Sequence of chain 1.A:
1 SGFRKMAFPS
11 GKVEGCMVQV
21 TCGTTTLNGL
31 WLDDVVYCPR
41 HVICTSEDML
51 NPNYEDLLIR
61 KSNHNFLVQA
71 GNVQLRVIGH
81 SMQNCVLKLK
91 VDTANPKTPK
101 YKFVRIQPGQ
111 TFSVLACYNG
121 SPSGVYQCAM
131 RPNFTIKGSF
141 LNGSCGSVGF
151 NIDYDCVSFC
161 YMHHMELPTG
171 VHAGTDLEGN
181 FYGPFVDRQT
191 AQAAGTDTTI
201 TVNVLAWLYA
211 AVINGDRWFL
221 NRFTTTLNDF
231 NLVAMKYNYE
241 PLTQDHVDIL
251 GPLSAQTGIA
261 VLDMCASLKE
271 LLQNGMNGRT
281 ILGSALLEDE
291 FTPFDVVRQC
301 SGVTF

Sequence of chain 1.B:
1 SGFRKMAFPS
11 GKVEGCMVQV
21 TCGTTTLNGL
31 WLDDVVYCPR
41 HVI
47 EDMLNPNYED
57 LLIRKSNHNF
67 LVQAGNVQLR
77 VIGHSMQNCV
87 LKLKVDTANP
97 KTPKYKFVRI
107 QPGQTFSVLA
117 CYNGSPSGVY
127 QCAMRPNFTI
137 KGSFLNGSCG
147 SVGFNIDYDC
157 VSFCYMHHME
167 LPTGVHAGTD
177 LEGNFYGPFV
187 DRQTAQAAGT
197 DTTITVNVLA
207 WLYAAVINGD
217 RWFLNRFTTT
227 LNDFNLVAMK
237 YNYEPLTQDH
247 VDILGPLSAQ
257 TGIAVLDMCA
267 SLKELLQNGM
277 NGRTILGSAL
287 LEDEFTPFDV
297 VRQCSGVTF

A small-molecule ligand and the protein it binds are described below.
Small molecule (SMILES): C[C@@]1(C(=O)Nc2cncc3ccccc23)CNS(=O)(=O)c2ccc(Cl)cc21

Binding-site contacts:
Ligand atom C4 contacts residue MET165 of chain 1.A at 3.8 Å (hydrophobic).
Ligand atom O contacts residue GLN189 of chain 1.A at 3.5 Å.
Ligand atom N2 contacts residue HIS163 of chain 1.A at 2.7 Å (h-bond).
Ligand atom C5 contacts residue ARG188 of chain 1.A at 3.7 Å.
Ligand atom C14 contacts residue PHE140 of chain 1.A at 3.6 Å (hydrophobic).
Ligand atom C6 contacts residue MET49 of chain 1.A at 3.6 Å (hydrophobic).
Ligand atom C12 contacts residue LEU141 of chain 1.A at 3.8 Å (hydrophobic).
Ligand atom C11 contacts residue GLU166 of chain 1.A at 3.7 Å.
Ligand atom CL contacts residue HIS41 of chain 1.A at 3.6 Å.
Ligand atom C2 contacts residue DMS1 of chain 1.J at 3.6 Å.
Ligand atom C7 contacts residue MET49 of chain 1.A at 3.8 Å (hydrophobic).
Ligand atom N2 contacts residue SER144 of chain 1.A at 3.8 Å.
Ligand atom O1 contacts residue GLN189 of chain 1.A at 3.7 Å.
Ligand atom C7 contacts residue HIS164 of chain 1.A at 3.3 Å.
Ligand atom C11 contacts residue CYS145 of chain 1.A at 3.6 Å (hydrophobic).
Ligand atom C5 contacts residue MET165 of chain 1.A at 3.3 Å (hydrophobic).
Ligand atom C4 contacts residue ARG188 of chain 1.A at 3.8 Å.
Ligand atom CL contacts residue HIS164 of chain 1.A at 3.7 Å.
Ligand atom C13 contacts residue GLU166 of chain 1.A at 3.7 Å.
Ligand atom C11 contacts residue HIS163 of chain 1.A at 3.5 Å.
Ligand atom CL contacts residue MET165 of chain 1.A at 3.7 Å.
Ligand atom C contacts residue HIS41 of chain 1.A at 3.7 Å.
Ligand atom N2 contacts residue GLU166 of chain 1.A at 3.8 Å.
Ligand atom C14 contacts residue ASN142 of chain 1.A at 3.7 Å.
Ligand atom C12 contacts residue HIS163 of chain 1.A at 3.7 Å.
Ligand atom C12 contacts residue PHE140 of chain 1.A at 3.7 Å (hydrophobic).
Ligand atom C14 contacts residue GLU166 of chain 1.A at 3.4 Å.
Ligand atom C12 contacts residue GLU166 of chain 1.A at 3.5 Å.
Ligand atom O2 contacts residue GLU166 of chain 1.A at 3.0 Å (salt-bridge).
Ligand atom C15 contacts residue ASN142 of chain 1.A at 3.8 Å.
Ligand atom CL contacts residue ASP187 of chain 1.A at 3.3 Å.
Ligand atom C7 contacts residue MET165 of chain 1.A at 3.9 Å (hydrophobic).
Ligand atom C6 contacts residue MET165 of chain 1.A at 3.6 Å (hydrophobic).
Ligand atom O2 contacts residue MET165 of chain 1.A at 3.3 Å.
Ligand atom C3 contacts residue MET49 of chain 1.A at 3.9 Å (hydrophobic).
Ligand atom C6 contacts residue HIS164 of chain 1.A at 3.9 Å.
Ligand atom O contacts residue DMS1 of chain 1.E at 2.8 Å.
Ligand atom C4 contacts residue MET49 of chain 1.A at 3.6 Å (hydrophobic).
Ligand atom C5 contacts residue MET49 of chain 1.A at 3.5 Å (hydrophobic).
Ligand atom C14 contacts residue LEU141 of chain 1.A at 3.7 Å (hydrophobic).